This small molecule binds to this protein.
Small molecule (SMILES): Cc1cc(CCCOc2c(C)cc(-c3coc(C)n3)cc2C)on1

Sequence of chain 9.C:
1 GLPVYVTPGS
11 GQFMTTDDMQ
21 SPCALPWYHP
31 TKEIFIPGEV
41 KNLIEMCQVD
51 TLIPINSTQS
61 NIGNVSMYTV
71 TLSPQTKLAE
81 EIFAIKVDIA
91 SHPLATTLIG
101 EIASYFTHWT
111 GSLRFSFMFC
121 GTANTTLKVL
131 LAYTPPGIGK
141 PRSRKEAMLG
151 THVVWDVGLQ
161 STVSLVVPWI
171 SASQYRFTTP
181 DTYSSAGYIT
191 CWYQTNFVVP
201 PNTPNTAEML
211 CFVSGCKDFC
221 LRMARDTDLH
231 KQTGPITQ

Binding-site contacts:
Ligand atom C5 contacts residue MET214 of chain 9.A at 3.6 Å (hydrophobic).
Ligand atom C4B contacts residue LEU181 of chain 9.A at 3.8 Å (hydrophobic).
Ligand atom N3A contacts residue PHE179 of chain 9.A at 3.0 Å.
Ligand atom N3A contacts residue LEU217 of chain 9.A at 3.4 Å.
Ligand atom C2C contacts residue ILE98 of chain 9.A at 4.0 Å (hydrophobic).
Ligand atom CM3 contacts residue TYR190 of chain 9.A at 3.9 Å (hydrophobic).
Ligand atom C2A contacts residue TYR144 of chain 9.A at 3.7 Å (hydrophobic).
Ligand atom CM6 contacts residue LEU184 of chain 9.A at 3.4 Å (hydrophobic).
Ligand atom CM2 contacts residue ILE236 of chain 9.A at 4.0 Å (hydrophobic).
Ligand atom C2B contacts residue ILE122 of chain 9.A at 3.9 Å (hydrophobic).
Ligand atom C1B contacts residue ILE98 of chain 9.A at 3.6 Å (hydrophobic).
Ligand atom C6B contacts residue LEU181 of chain 9.A at 3.3 Å (hydrophobic).
Ligand atom C1A contacts residue TYR144 of chain 9.A at 3.1 Å (hydrophobic).
Ligand atom C2A contacts residue PHE179 of chain 9.A at 3.3 Å (hydrophobic).
Ligand atom C5B contacts residue TYR144 of chain 9.A at 3.6 Å (hydrophobic).
Ligand atom N2 contacts residue LEU100 of chain 9.A at 3.8 Å.
Ligand atom CM2 contacts residue ILE122 of chain 9.A at 3.7 Å (hydrophobic).
Ligand atom O5A contacts residue TYR144 of chain 9.A at 3.1 Å.
Ligand atom N2 contacts residue MET214 of chain 9.A at 3.8 Å.
Ligand atom CM4 contacts residue TYR142 of chain 9.A at 3.1 Å (hydrophobic).
Ligand atom C4B contacts residue PHE179 of chain 9.A at 3.9 Å (hydrophobic).
Ligand atom C3 contacts residue LEU100 of chain 9.A at 3.9 Å (hydrophobic).
Ligand atom CM6 contacts residue LEU181 of chain 9.A at 3.7 Å (hydrophobic).
Ligand atom C4A contacts residue TYR144 of chain 9.A at 3.8 Å (hydrophobic).
Ligand atom C1B contacts residue LEU181 of chain 9.A at 3.8 Å (hydrophobic).
Ligand atom CM6 contacts residue TYR144 of chain 9.A at 3.7 Å (hydrophobic).
Ligand atom O5A contacts residue PHE179 of chain 9.A at 3.7 Å.
Ligand atom C1C contacts residue MET214 of chain 9.A at 3.7 Å (hydrophobic).
Ligand atom C4A contacts residue PHE179 of chain 9.A at 3.3 Å (hydrophobic).
Ligand atom C2B contacts residue ILE98 of chain 9.A at 3.9 Å (hydrophobic).
Ligand atom O1 contacts residue MET214 of chain 9.A at 3.2 Å.
Ligand atom CM4 contacts residue PHE179 of chain 9.A at 3.9 Å (hydrophobic).
Ligand atom O5A contacts residue ALA166 of chain 9.A at 3.9 Å.
Ligand atom C6B contacts residue ILE98 of chain 9.A at 3.6 Å (hydrophobic).
Ligand atom C5B contacts residue LEU181 of chain 9.A at 3.3 Å (hydrophobic).
Ligand atom C4 contacts residue TYR190 of chain 9.A at 3.8 Å (hydrophobic).
Ligand atom C1A contacts residue PHE179 of chain 9.A at 3.5 Å (hydrophobic).
Ligand atom O1B contacts residue ILE98 of chain 9.A at 2.9 Å.
Ligand atom CM4 contacts residue VAL168 of chain 9.A at 3.5 Å (hydrophobic).
Ligand atom O1 contacts residue LEU100 of chain 9.A at 4.0 Å.

Sequence of chain 9.A:
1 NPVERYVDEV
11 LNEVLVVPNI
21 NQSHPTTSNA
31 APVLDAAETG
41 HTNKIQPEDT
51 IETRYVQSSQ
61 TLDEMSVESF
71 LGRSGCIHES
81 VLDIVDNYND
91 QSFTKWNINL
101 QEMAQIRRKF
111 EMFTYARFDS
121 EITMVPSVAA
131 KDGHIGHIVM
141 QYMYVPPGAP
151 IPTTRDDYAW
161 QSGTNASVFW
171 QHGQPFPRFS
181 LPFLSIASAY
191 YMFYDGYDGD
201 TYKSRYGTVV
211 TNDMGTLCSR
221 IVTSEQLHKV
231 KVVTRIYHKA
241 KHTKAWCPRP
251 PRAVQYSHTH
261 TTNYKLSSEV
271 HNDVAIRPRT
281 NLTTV